This protein binds this small molecule.
Small molecule (SMILES): O=S(=O)(NCCNCCOCc1ccc(Cl)cc1)c1cccc2cnccc12

Sequence of chain 1.A:
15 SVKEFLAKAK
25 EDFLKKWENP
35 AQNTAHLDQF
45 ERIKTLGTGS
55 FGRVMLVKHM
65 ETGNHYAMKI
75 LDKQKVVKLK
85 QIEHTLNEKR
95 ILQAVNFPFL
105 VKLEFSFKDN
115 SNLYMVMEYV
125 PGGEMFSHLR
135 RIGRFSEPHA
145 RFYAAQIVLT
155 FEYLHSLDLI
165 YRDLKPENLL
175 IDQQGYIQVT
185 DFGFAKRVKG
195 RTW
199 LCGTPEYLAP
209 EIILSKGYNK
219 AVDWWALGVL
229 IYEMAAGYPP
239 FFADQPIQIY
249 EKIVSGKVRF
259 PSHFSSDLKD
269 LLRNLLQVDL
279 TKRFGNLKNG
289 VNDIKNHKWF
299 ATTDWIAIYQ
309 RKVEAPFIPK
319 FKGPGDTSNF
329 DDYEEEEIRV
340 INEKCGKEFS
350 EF

Binding-site contacts:
Ligand atom O17 contacts residue LEU50 of chain 1.A at 3.7 Å.
Ligand atom C21 contacts residue THR184 of chain 1.A at 3.1 Å.
Ligand atom C4 contacts residue GLY51 of chain 1.A at 3.5 Å.
Ligand atom C24 contacts residue ALA71 of chain 1.A at 3.3 Å (hydrophobic).
Ligand atom C20 contacts residue THR184 of chain 1.A at 3.7 Å.
Ligand atom C9 contacts residue GLU171 of chain 1.A at 3.3 Å.
Ligand atom N10 contacts residue ASN172 of chain 1.A at 3.0 Å (h-bond).
Ligand atom C22 contacts residue THR184 of chain 1.A at 3.7 Å.
Ligand atom C6 contacts residue THR52 of chain 1.A at 3.3 Å.
Ligand atom C3 contacts residue VAL58 of chain 1.A at 3.8 Å (hydrophobic).
Ligand atom C21 contacts residue MET121 of chain 1.A at 3.7 Å (hydrophobic).
Ligand atom N10 contacts residue GLU171 of chain 1.A at 3.2 Å (salt-bridge).
Ligand atom O18 contacts residue VAL58 of chain 1.A at 3.6 Å.
Ligand atom C13 contacts residue ASP185 of chain 1.A at 3.6 Å.
Ligand atom N25 contacts residue TYR123 of chain 1.A at 3.6 Å.
Ligand atom C13 contacts residue GLU171 of chain 1.A at 3.2 Å.
Ligand atom C29 contacts residue GLY53 of chain 1.A at 3.5 Å.
Ligand atom C30 contacts residue GLY53 of chain 1.A at 3.5 Å.
Ligand atom C24 contacts residue GLU122 of chain 1.A at 3.2 Å.
Ligand atom C26 contacts residue VAL124 of chain 1.A at 3.7 Å (hydrophobic).
Ligand atom C9 contacts residue ASN172 of chain 1.A at 3.0 Å.
Ligand atom C13 contacts residue GLU128 of chain 1.A at 3.4 Å.
Ligand atom C4 contacts residue THR52 of chain 1.A at 3.3 Å.
Ligand atom N25 contacts residue LEU174 of chain 1.A at 3.6 Å.
Ligand atom C23 contacts residue ALA71 of chain 1.A at 3.5 Å (hydrophobic).
Ligand atom C24 contacts residue LEU174 of chain 1.A at 3.5 Å (hydrophobic).
Ligand atom N10 contacts residue ASP185 of chain 1.A at 2.7 Å (salt-bridge).
Ligand atom C14 contacts residue ASP185 of chain 1.A at 3.4 Å.
Ligand atom N25 contacts residue GLU122 of chain 1.A at 3.7 Å.
Ligand atom C29 contacts residue THR52 of chain 1.A at 3.7 Å.
Ligand atom CL1 contacts residue GLY56 of chain 1.A at 3.4 Å.
Ligand atom N25 contacts residue VAL124 of chain 1.A at 2.9 Å (h-bond).
Ligand atom C26 contacts residue PHE328 of chain 1.A at 3.6 Å (hydrophobic).
Ligand atom C14 contacts residue GLU171 of chain 1.A at 3.5 Å.
Ligand atom C24 contacts residue VAL124 of chain 1.A at 3.7 Å (hydrophobic).
Ligand atom C23 contacts residue LEU174 of chain 1.A at 3.5 Å (hydrophobic).
Ligand atom C28 contacts residue LEU174 of chain 1.A at 3.7 Å (hydrophobic).
Ligand atom C5 contacts residue THR52 of chain 1.A at 3.2 Å.
Ligand atom N15 contacts residue GLU128 of chain 1.A at 3.3 Å (salt-bridge).
Ligand atom CL1 contacts residue ARG57 of chain 1.A at 3.4 Å.